The protein below binds the small molecule below.
Small molecule (SMILES): Cc1ccc(CC(=O)NC[C@@H]2CCCO2)cc1

Sequence of chain 1.A:
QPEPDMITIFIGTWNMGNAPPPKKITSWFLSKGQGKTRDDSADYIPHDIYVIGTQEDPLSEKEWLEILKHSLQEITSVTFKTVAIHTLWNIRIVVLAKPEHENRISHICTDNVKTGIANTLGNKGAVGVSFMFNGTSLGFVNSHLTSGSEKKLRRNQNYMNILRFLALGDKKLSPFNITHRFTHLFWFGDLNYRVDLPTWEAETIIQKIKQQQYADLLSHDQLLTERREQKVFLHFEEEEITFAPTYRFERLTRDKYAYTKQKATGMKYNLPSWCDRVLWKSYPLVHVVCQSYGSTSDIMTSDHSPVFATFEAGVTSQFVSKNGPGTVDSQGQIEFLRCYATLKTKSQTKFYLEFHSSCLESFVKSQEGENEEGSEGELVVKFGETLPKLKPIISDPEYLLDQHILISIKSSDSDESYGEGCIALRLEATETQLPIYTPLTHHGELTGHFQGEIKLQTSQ

Binding-site contacts:
Ligand atom N09 contacts residue ARG230 of chain 1.A at 3.7 Å.
Ligand atom C10 contacts residue ARG230 of chain 1.A at 4.3 Å.
Ligand atom C04 contacts residue ARG231 of chain 1.A at 3.9 Å.
Ligand atom O08 contacts residue ARG230 of chain 1.A at 3.7 Å.
Ligand atom C05 contacts residue ARG231 of chain 1.A at 4.1 Å.
Ligand atom C10 contacts residue GLU240 of chain 1.A at 3.3 Å.
Ligand atom C16 contacts residue ARG231 of chain 1.A at 4.3 Å.
Ligand atom C01 contacts residue ARG231 of chain 1.A at 4.1 Å.
Ligand atom C03 contacts residue ARG231 of chain 1.A at 4.1 Å.
Ligand atom C03 contacts residue LEU227 of chain 1.A at 3.7 Å (hydrophobic).
Ligand atom C17 contacts residue ARG231 of chain 1.A at 4.3 Å.
Ligand atom C06 contacts residue ARG231 of chain 1.A at 4.5 Å.
Ligand atom C10 contacts residue PHE239 of chain 1.A at 4.4 Å (hydrophobic).
Ligand atom C04 contacts residue ARG230 of chain 1.A at 3.8 Å.
Ligand atom C02 contacts residue ARG231 of chain 1.A at 4.1 Å.
Ligand atom C04 contacts residue LEU227 of chain 1.A at 3.9 Å (hydrophobic).
Ligand atom C05 contacts residue ARG230 of chain 1.A at 4.2 Å.
Ligand atom C11 contacts residue GLU240 of chain 1.A at 4.1 Å.
Ligand atom C06 contacts residue ARG230 of chain 1.A at 3.8 Å.
Ligand atom C07 contacts residue PHE239 of chain 1.A at 4.0 Å (hydrophobic).
Ligand atom C07 contacts residue ARG230 of chain 1.A at 3.5 Å.
Ligand atom O08 contacts residue PHE239 of chain 1.A at 3.3 Å (h-bond).